Sequence of chain 2.C:
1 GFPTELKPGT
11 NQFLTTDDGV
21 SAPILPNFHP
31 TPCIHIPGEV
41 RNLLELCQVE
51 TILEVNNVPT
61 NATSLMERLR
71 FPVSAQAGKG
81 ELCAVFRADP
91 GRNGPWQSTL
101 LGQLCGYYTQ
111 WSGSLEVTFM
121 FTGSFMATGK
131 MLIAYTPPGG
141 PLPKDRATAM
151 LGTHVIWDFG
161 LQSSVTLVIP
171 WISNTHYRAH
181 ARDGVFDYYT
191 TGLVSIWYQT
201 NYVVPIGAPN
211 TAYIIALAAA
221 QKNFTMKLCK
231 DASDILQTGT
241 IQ

Binding-site contacts:
Ligand atom C14 contacts residue PHE155 of chain 2.A at 3.9 Å (hydrophobic).
Ligand atom C14 contacts residue PHE135 of chain 2.A at 3.7 Å (hydrophobic).
Ligand atom C12 contacts residue MET195 of chain 2.A at 3.8 Å (hydrophobic).
Ligand atom C22 contacts residue VAL179 of chain 2.A at 3.4 Å (hydrophobic).
Ligand atom C3 contacts residue ASP112 of chain 2.A at 3.0 Å.
Ligand atom N2 contacts residue TRP203 of chain 2.A at 3.9 Å.
Ligand atom N6 contacts residue ILE24 of chain 2.C at 3.9 Å.
Ligand atom C19 contacts residue ILE24 of chain 2.C at 3.5 Å (hydrophobic).
Ligand atom N5 contacts residue PHE233 of chain 2.A at 3.2 Å.
Ligand atom C15 contacts residue MET195 of chain 2.A at 3.8 Å (hydrophobic).
Ligand atom C13 contacts residue MET195 of chain 2.A at 3.9 Å (hydrophobic).
Ligand atom C17 contacts residue PHE135 of chain 2.A at 3.9 Å (hydrophobic).
Ligand atom C8 contacts residue TYR201 of chain 2.A at 3.3 Å (hydrophobic).
Ligand atom C9 contacts residue ILE113 of chain 2.A at 3.7 Å (hydrophobic).
Ligand atom O2 contacts residue PHE137 of chain 2.A at 4.0 Å.
Ligand atom C4 contacts residue TRP203 of chain 2.A at 4.0 Å (hydrophobic).
Ligand atom C16 contacts residue PHE135 of chain 2.A at 3.4 Å (hydrophobic).
Ligand atom C16 contacts residue ILE111 of chain 2.A at 3.5 Å (hydrophobic).
Ligand atom C7 contacts residue TYR201 of chain 2.A at 3.8 Å (hydrophobic).
Ligand atom C2 contacts residue ASP112 of chain 2.A at 2.8 Å.
Ligand atom N6 contacts residue PHE155 of chain 2.A at 3.8 Å.
Ligand atom C18 contacts residue PHE155 of chain 2.A at 3.9 Å (hydrophobic).
Ligand atom C19 contacts residue VAL192 of chain 2.A at 3.4 Å (hydrophobic).
Ligand atom N4 contacts residue TRP203 of chain 2.A at 3.6 Å (h-bond).
Ligand atom C13 contacts residue PHE135 of chain 2.A at 3.4 Å (hydrophobic).
Ligand atom C15 contacts residue VAL192 of chain 2.A at 3.2 Å (hydrophobic).
Ligand atom C14 contacts residue MET195 of chain 2.A at 3.9 Å (hydrophobic).
Ligand atom C16 contacts residue PHE155 of chain 2.A at 3.9 Å (hydrophobic).
Ligand atom N1 contacts residue ASP112 of chain 2.A at 3.9 Å.
Ligand atom C2 contacts residue THR114 of chain 2.A at 3.6 Å.
Ligand atom N1 contacts residue THR114 of chain 2.A at 4.0 Å.
Ligand atom C17 contacts residue PHE155 of chain 2.A at 3.7 Å (hydrophobic).
Ligand atom C13 contacts residue ILE111 of chain 2.A at 4.0 Å (hydrophobic).
Ligand atom O1 contacts residue MET195 of chain 2.A at 3.2 Å.
Ligand atom O3 contacts residue ASP112 of chain 2.A at 3.6 Å.
Ligand atom O3 contacts residue ILE113 of chain 2.A at 3.0 Å (h-bond).
Ligand atom O2 contacts residue PHE233 of chain 2.A at 3.0 Å.
Ligand atom C5 contacts residue TRP203 of chain 2.A at 3.8 Å (hydrophobic).
Ligand atom C7 contacts residue ASN228 of chain 2.A at 3.8 Å.
Ligand atom N5 contacts residue PHE137 of chain 2.A at 3.5 Å.

Sequence of chain 2.A:
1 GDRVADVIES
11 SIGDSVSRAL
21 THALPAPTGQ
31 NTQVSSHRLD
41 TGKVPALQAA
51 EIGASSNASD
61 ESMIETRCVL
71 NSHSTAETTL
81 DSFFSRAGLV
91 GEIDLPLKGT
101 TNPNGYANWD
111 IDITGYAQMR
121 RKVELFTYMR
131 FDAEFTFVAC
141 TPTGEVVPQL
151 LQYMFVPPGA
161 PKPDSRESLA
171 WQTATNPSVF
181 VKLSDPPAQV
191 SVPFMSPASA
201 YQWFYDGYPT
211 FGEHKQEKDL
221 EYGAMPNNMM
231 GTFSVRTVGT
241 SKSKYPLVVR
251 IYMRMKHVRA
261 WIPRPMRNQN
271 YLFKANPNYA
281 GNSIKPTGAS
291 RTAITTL

A protein and the small-molecule ligand that binds it are described below.
Small molecule (SMILES): Cc1nc(-c2ccc(OCCCCCN3CCN(c4ccnc(N)c4)C3=O)cc2)no1